Sequence of chain 1.A:
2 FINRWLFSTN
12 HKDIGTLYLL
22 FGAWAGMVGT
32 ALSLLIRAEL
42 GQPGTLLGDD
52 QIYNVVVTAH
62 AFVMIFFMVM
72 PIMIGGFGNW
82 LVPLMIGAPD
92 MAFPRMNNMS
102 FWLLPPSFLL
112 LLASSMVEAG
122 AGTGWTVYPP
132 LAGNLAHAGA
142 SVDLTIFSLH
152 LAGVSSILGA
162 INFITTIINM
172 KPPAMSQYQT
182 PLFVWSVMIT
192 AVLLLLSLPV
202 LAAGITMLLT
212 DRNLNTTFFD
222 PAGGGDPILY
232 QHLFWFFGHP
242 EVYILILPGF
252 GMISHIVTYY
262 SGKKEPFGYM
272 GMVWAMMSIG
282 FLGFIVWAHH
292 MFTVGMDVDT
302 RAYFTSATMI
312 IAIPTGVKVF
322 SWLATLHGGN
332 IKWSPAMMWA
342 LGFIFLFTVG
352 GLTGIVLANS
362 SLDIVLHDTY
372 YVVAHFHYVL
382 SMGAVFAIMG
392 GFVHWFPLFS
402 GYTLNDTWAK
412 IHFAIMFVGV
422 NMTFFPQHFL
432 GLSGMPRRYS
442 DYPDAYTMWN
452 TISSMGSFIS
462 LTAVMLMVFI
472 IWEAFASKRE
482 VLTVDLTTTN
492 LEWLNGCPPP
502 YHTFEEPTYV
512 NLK

Binding-site contacts:
Ligand atom C37 contacts residue LEU50 of chain 1.J at 4.0 Å (hydrophobic).
Ligand atom O16 contacts residue CYS49 of chain 1.J at 4.0 Å.
Ligand atom C19 contacts residue TRP52 of chain 1.J at 4.1 Å (hydrophobic).
Ligand atom C4 contacts residue TRP52 of chain 1.J at 3.4 Å (hydrophobic).
Ligand atom O16 contacts residue TRP52 of chain 1.J at 4.0 Å.
Ligand atom C28 contacts residue CYS49 of chain 1.J at 4.1 Å (hydrophobic).
Ligand atom C28 contacts residue ALA53 of chain 1.J at 3.9 Å (hydrophobic).
Ligand atom C25 contacts residue PHE37 of chain 1.C at 3.7 Å (hydrophobic).
Ligand atom C22 contacts residue PHE37 of chain 1.C at 3.6 Å (hydrophobic).
Ligand atom C43 contacts residue SER46 of chain 1.J at 4.2 Å.
Ligand atom C57 contacts residue TRP52 of chain 1.J at 3.5 Å (hydrophobic).
Ligand atom C37 contacts residue LEU145 of chain 1.A at 4.0 Å (hydrophobic).
Ligand atom C40 contacts residue SER29 of chain 1.C at 3.8 Å.
Ligand atom C25 contacts residue SER29 of chain 1.C at 4.2 Å.
Ligand atom C6 contacts residue TRP52 of chain 1.J at 3.6 Å (hydrophobic).
Ligand atom C28 contacts residue PHE37 of chain 1.C at 3.6 Å (hydrophobic).
Ligand atom C43 contacts residue ALA114 of chain 1.A at 4.1 Å (hydrophobic).
Ligand atom C43 contacts residue LEU110 of chain 1.A at 4.0 Å (hydrophobic).
Ligand atom C25 contacts residue MET33 of chain 1.C at 3.2 Å (hydrophobic).
Ligand atom O7 contacts residue TRP52 of chain 1.J at 4.1 Å.
Ligand atom C18 contacts residue TRP52 of chain 1.J at 3.5 Å (hydrophobic).
Ligand atom O5 contacts residue TRP52 of chain 1.J at 3.7 Å.
Ligand atom O2 contacts residue TRP52 of chain 1.J at 3.5 Å.
Ligand atom C40 contacts residue LEU50 of chain 1.J at 3.9 Å (hydrophobic).
Ligand atom C40 contacts residue SER46 of chain 1.J at 3.5 Å.
Ligand atom C19 contacts residue CYS49 of chain 1.J at 3.7 Å (hydrophobic).
Ligand atom O49 contacts residue TYR48 of chain 1.J at 3.3 Å.
Ligand atom C43 contacts residue LEU50 of chain 1.J at 4.0 Å (hydrophobic).
Ligand atom C34 contacts residue SER29 of chain 1.C at 4.1 Å.
Ligand atom O5 contacts residue PHE37 of chain 1.C at 4.1 Å.
Ligand atom C18 contacts residue CYS49 of chain 1.J at 3.5 Å (hydrophobic).
Ligand atom O49 contacts residue TYR45 of chain 1.J at 4.1 Å.
Ligand atom O61 contacts residue PHE37 of chain 1.C at 3.0 Å (h-bond).
Ligand atom C25 contacts residue CYS49 of chain 1.J at 4.0 Å (hydrophobic).
Ligand atom C37 contacts residue ALA114 of chain 1.A at 4.2 Å (hydrophobic).
Ligand atom C22 contacts residue CYS49 of chain 1.J at 3.8 Å (hydrophobic).
Ligand atom C19 contacts residue PHE37 of chain 1.C at 3.4 Å (hydrophobic).
Ligand atom C22 contacts residue MET33 of chain 1.C at 3.1 Å (hydrophobic).
Ligand atom C31 contacts residue THR32 of chain 1.C at 3.9 Å.
Ligand atom O49 contacts residue CYS49 of chain 1.J at 4.0 Å.

Sequence of chain 1.J:
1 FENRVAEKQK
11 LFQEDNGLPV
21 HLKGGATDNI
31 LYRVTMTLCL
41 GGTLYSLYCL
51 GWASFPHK

Sequence of chain 1.C:
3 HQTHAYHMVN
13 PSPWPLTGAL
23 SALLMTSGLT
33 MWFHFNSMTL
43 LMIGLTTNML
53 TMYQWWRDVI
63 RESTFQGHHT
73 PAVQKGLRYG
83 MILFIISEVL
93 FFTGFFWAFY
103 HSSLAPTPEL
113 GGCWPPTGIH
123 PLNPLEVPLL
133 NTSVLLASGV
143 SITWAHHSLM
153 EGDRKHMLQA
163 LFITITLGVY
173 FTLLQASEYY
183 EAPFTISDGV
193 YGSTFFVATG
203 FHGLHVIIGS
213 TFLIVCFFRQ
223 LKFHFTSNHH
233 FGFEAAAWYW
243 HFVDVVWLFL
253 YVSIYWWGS

The small molecule below binds the protein below.
Small molecule (SMILES): CCCCCCCCCCO[C@@H]1O[C@H](CO)[C@@H](O[C@H]2O[C@H](CO)[C@@H](O)[C@H](O)[C@H]2O)[C@H](O)[C@H]1O